A small-molecule ligand and the protein it binds are described below.
Small molecule (SMILES): Cc1ncc(COP(=O)(O)O)c(CN[C@@H](CCS)C(=O)O)c1O

Sequence of chain 1.B:
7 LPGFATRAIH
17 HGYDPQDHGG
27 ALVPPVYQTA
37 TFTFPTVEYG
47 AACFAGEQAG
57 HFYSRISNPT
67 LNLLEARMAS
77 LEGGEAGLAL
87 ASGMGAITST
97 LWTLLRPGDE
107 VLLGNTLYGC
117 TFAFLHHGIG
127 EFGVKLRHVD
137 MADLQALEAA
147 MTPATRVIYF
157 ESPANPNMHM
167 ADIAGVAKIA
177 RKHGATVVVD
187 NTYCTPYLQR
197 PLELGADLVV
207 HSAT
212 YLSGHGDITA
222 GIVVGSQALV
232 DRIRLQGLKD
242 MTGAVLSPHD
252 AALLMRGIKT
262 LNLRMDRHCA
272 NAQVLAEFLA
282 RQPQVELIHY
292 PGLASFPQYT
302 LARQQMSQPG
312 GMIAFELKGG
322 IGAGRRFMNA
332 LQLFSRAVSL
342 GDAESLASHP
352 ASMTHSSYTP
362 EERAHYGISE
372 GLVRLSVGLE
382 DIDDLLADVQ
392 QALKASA

Binding-site contacts:
Ligand atom OAP contacts residue GLY89 of chain 1.A at 3.2 Å.
Ligand atom CAU contacts residue LYS211 of chain 1.A at 2.5 Å.
Ligand atom OXT contacts residue ARG375 of chain 1.A at 3.1 Å (salt-bridge).
Ligand atom SAH contacts residue THR355 of chain 1.A at 3.4 Å (h-bond).
Ligand atom N contacts residue TYR114 of chain 1.A at 3.5 Å.
Ligand atom PAW contacts residue ARG61 of chain 1.B at 3.6 Å.
Ligand atom CAA contacts residue ASP186 of chain 1.A at 3.1 Å.
Ligand atom OXT contacts residue ASN161 of chain 1.A at 3.1 Å (h-bond).
Ligand atom PAW contacts residue TYR59 of chain 1.B at 3.5 Å.
Ligand atom OAC contacts residue THR210 of chain 1.A at 2.8 Å (h-bond).
Ligand atom CB contacts residue TYR114 of chain 1.A at 3.0 Å (hydrophobic).
Ligand atom CAM contacts residue TYR114 of chain 1.A at 3.6 Å (hydrophobic).
Ligand atom OAE contacts residue LYS211 of chain 1.A at 3.2 Å (salt-bridge).
Ligand atom OAC contacts residue GLY89 of chain 1.A at 2.8 Å (h-bond).
Ligand atom OAF contacts residue GLY89 of chain 1.A at 3.2 Å (h-bond).
Ligand atom OAC contacts residue SER208 of chain 1.A at 2.8 Å (h-bond).
Ligand atom OAF contacts residue MET90 of chain 1.A at 2.8 Å (h-bond).
Ligand atom OAF contacts residue SER88 of chain 1.A at 3.4 Å.
Ligand atom O contacts residue SER340 of chain 1.A at 2.6 Å (h-bond).
Ligand atom NAN contacts residue ASP186 of chain 1.A at 2.8 Å (salt-bridge).
Ligand atom CA contacts residue LYS211 of chain 1.A at 3.0 Å.
Ligand atom SAH contacts residue TYR114 of chain 1.A at 3.1 Å (h-bond).
Ligand atom CAJ contacts residue VAL339 of chain 1.A at 3.6 Å (hydrophobic).
Ligand atom OAE contacts residue ASN161 of chain 1.A at 3.2 Å (h-bond).
Ligand atom CAS contacts residue LYS211 of chain 1.A at 3.5 Å.
Ligand atom O contacts residue THR355 of chain 1.A at 3.5 Å (h-bond).
Ligand atom OXT contacts residue THR355 of chain 1.A at 2.7 Å (h-bond).
Ligand atom OXT contacts residue TYR114 of chain 1.A at 3.4 Å.
Ligand atom OAP contacts residue SER208 of chain 1.A at 2.9 Å (h-bond).
Ligand atom O contacts residue ARG375 of chain 1.A at 2.8 Å (salt-bridge).
Ligand atom N contacts residue LYS211 of chain 1.A at 2.2 Å (salt-bridge).
Ligand atom PAW contacts residue SER208 of chain 1.A at 3.5 Å.
Ligand atom C contacts residue THR355 of chain 1.A at 3.2 Å.
Ligand atom OAG contacts residue ARG61 of chain 1.B at 3.1 Å (salt-bridge).
Ligand atom CAT contacts residue LYS211 of chain 1.A at 3.2 Å.
Ligand atom PAW contacts residue GLY89 of chain 1.A at 3.4 Å.
Ligand atom CAR contacts residue ASP186 of chain 1.A at 3.4 Å.
Ligand atom CAL contacts residue LYS211 of chain 1.A at 1.3 Å.
Ligand atom OAF contacts residue ARG61 of chain 1.B at 2.8 Å (salt-bridge).
Ligand atom OAG contacts residue TYR59 of chain 1.B at 2.4 Å (h-bond).

Sequence of chain 1.A:
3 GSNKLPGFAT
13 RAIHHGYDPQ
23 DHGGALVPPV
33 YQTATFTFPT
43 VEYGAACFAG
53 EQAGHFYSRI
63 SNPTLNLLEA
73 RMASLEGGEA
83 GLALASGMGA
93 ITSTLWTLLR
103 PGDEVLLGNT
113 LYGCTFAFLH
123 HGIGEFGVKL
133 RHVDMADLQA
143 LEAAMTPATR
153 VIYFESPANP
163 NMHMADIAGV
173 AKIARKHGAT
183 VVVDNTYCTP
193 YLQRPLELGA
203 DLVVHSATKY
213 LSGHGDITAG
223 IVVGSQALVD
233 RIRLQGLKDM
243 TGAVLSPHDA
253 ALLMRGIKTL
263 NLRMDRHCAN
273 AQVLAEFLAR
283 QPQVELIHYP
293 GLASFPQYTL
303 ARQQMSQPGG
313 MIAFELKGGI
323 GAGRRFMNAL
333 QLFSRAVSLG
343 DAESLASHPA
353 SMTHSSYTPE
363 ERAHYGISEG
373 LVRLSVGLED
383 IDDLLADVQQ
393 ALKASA